Sequence of chain 2.A:
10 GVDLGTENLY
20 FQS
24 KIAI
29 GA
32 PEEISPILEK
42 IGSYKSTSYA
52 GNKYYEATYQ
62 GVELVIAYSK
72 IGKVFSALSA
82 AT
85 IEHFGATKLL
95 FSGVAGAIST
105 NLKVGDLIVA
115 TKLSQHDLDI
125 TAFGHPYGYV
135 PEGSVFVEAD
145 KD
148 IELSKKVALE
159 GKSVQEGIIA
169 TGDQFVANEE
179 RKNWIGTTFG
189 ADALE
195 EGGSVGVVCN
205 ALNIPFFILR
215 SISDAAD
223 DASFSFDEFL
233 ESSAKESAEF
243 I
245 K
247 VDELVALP

Binding-site contacts:
Ligand atom N6 contacts residue VAL174 of chain 2.A at 2.9 Å (h-bond).
Ligand atom N3 contacts residue MSE194 of chain 2.A at 3.5 Å.
Ligand atom N9 contacts residue VAL98 of chain 2.A at 3.7 Å.
Ligand atom N7 contacts residue ALA99 of chain 2.A at 3.5 Å.
Ligand atom C5 contacts residue ASP218 of chain 2.A at 3.6 Å.
Ligand atom N1 contacts residue LEU192 of chain 2.A at 3.2 Å.
Ligand atom N7 contacts residue ASP218 of chain 2.A at 2.6 Å (salt-bridge).
Ligand atom C2 contacts residue PHE173 of chain 2.A at 3.6 Å (hydrophobic).
Ligand atom N6 contacts residue LEU192 of chain 2.A at 3.8 Å.
Ligand atom C8 contacts residue ASP218 of chain 2.A at 3.4 Å.
Ligand atom C2 contacts residue GLN172 of chain 2.A at 3.6 Å.
Ligand atom N3 contacts residue PHE173 of chain 2.A at 3.9 Å.
Ligand atom C6 contacts residue LEU192 of chain 2.A at 3.5 Å (hydrophobic).
Ligand atom N6 contacts residue ALA220 of chain 2.A at 3.7 Å.
Ligand atom C2 contacts residue VAL174 of chain 2.A at 3.7 Å (hydrophobic).
Ligand atom C8 contacts residue PHE228 of chain 2.A at 3.9 Å (hydrophobic).
Ligand atom C4 contacts residue GLY100 of chain 2.A at 4.0 Å.
Ligand atom C6 contacts residue ASP218 of chain 2.A at 3.8 Å.
Ligand atom N1 contacts residue GLN172 of chain 2.A at 4.0 Å.
Ligand atom N1 contacts residue VAL174 of chain 2.A at 3.0 Å (h-bond).
Ligand atom C5 contacts residue PHE173 of chain 2.A at 3.3 Å (hydrophobic).
Ligand atom C5 contacts residue GLY100 of chain 2.A at 3.6 Å.
Ligand atom C4 contacts residue PHE173 of chain 2.A at 3.8 Å (hydrophobic).
Ligand atom N1 contacts residue PHE173 of chain 2.A at 3.6 Å.
Ligand atom C2 contacts residue LEU192 of chain 2.A at 3.6 Å (hydrophobic).
Ligand atom N7 contacts residue GLY100 of chain 2.A at 3.3 Å (h-bond).
Ligand atom C8 contacts residue VAL98 of chain 2.A at 4.0 Å (hydrophobic).
Ligand atom N6 contacts residue ASP218 of chain 2.A at 2.9 Å (salt-bridge).
Ligand atom C6 contacts residue PHE173 of chain 2.A at 3.4 Å (hydrophobic).
Ligand atom N9 contacts residue GLY100 of chain 2.A at 4.0 Å.
Ligand atom C8 contacts residue GLY100 of chain 2.A at 3.5 Å.
Ligand atom C8 contacts residue SER217 of chain 2.A at 3.2 Å.
Ligand atom C2 contacts residue MSE194 of chain 2.A at 3.7 Å.
Ligand atom N6 contacts residue PHE173 of chain 2.A at 3.5 Å.
Ligand atom C8 contacts residue ALA99 of chain 2.A at 3.3 Å (hydrophobic).
Ligand atom N3 contacts residue GLU193 of chain 2.A at 3.6 Å.
Ligand atom N9 contacts residue ALA99 of chain 2.A at 3.7 Å.
Ligand atom N7 contacts residue PHE173 of chain 2.A at 3.6 Å.
Ligand atom N7 contacts residue SER217 of chain 2.A at 3.5 Å (h-bond).
Ligand atom C6 contacts residue VAL174 of chain 2.A at 3.9 Å (hydrophobic).

A protein and the small-molecule ligand that binds it are described below.
Small molecule (SMILES): Nc1ncnc2[nH]cnc12